The small molecule below binds the protein below.
Small molecule (SMILES): Nc1ncnc2c1ncn2[C@@H]1O[C@H](CO[P](=O)(O)O[C@H]2[C@@H](O)[C@H](n3cnc4c(N)ncnc43)O[C@@H]2CO[P](=O)(O)O[C@H]2[C@@H](O)[C@H](n3cnc4c(N)ncnc43)O[C@@H]2COP(=O)(O)O)[C@@H](O)[C@H]1O

Binding-site contacts:
Ligand atom C2 contacts residue U1 of chain 1.C at 3.5 Å.
Ligand atom N3 contacts residue U2 of chain 1.C at 3.7 Å.
Ligand atom N3 contacts residue U3 of chain 1.C at 4.2 Å.
Ligand atom C6 contacts residue U1 of chain 1.C at 3.6 Å.
Ligand atom N6 contacts residue U1 of chain 1.C at 2.8 Å (h-bond).
Ligand atom N6 contacts residue U2 of chain 1.C at 4.2 Å.
Ligand atom N1 contacts residue U2 of chain 1.C at 3.5 Å (h-bond).
Ligand atom C6 contacts residue U2 of chain 1.C at 4.1 Å.
Ligand atom C2 contacts residue U2 of chain 1.C at 3.2 Å.
Ligand atom N6 contacts residue U3 of chain 1.C at 3.0 Å (h-bond).
Ligand atom C6 contacts residue U3 of chain 1.C at 3.3 Å.
Ligand atom N1 contacts residue U1 of chain 1.C at 2.8 Å (h-bond).
Ligand atom C4 contacts residue U2 of chain 1.C at 4.3 Å.
Ligand atom N1 contacts residue U3 of chain 1.C at 2.7 Å (h-bond).
Ligand atom C2 contacts residue U3 of chain 1.C at 3.0 Å.